A protein and the small-molecule ligand that binds it are described below.
Small molecule (SMILES): Cc1cn([C@H]2C[C@H](OP(=O)(O)O)[C@@H](COP(=O)(O)O)O2)c(=O)[nH]c1=O

Sequence of chain 1.A:
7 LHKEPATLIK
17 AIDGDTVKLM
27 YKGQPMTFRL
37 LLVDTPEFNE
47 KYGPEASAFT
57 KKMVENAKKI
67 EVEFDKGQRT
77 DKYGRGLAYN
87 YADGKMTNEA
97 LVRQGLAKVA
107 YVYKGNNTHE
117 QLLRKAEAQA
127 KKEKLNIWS

Binding-site contacts:
Ligand atom C2' contacts residue TYR109 of chain 1.A at 3.4 Å (hydrophobic).
Ligand atom C5M contacts residue ARG35 of chain 1.A at 3.8 Å.
Ligand atom P1 contacts residue TYR79 of chain 1.A at 3.6 Å.
Ligand atom O1P contacts residue TYR79 of chain 1.A at 3.6 Å (h-bond).
Ligand atom O6P contacts residue ARG35 of chain 1.A at 2.9 Å (salt-bridge).
Ligand atom O2 contacts residue ASP77 of chain 1.A at 3.9 Å.
Ligand atom O5' contacts residue ARG81 of chain 1.A at 3.0 Å (salt-bridge).
Ligand atom O2 contacts residue TYR109 of chain 1.A at 4.0 Å.
Ligand atom C6 contacts residue ARG81 of chain 1.A at 4.0 Å.
Ligand atom P2 contacts residue CA1 of chain 1.B at 4.1 Å.
Ligand atom N3 contacts residue LEU83 of chain 1.A at 3.8 Å.
Ligand atom C3' contacts residue TYR107 of chain 1.A at 3.9 Å (hydrophobic).
Ligand atom O3' contacts residue LYS78 of chain 1.A at 3.5 Å (salt-bridge).
Ligand atom P1 contacts residue LYS78 of chain 1.A at 3.8 Å.
Ligand atom O4P contacts residue ARG81 of chain 1.A at 2.8 Å (salt-bridge).
Ligand atom C2' contacts residue TYR107 of chain 1.A at 3.8 Å (hydrophobic).
Ligand atom C2 contacts residue ASP77 of chain 1.A at 4.0 Å.
Ligand atom C5 contacts residue TYR107 of chain 1.A at 4.0 Å (hydrophobic).
Ligand atom C5' contacts residue ARG81 of chain 1.A at 4.0 Å.
Ligand atom O5' contacts residue ARG35 of chain 1.A at 3.6 Å.
Ligand atom O6P contacts residue TYR107 of chain 1.A at 4.0 Å.
Ligand atom C5' contacts residue TYR107 of chain 1.A at 3.6 Å (hydrophobic).
Ligand atom C4' contacts residue ARG81 of chain 1.A at 3.8 Å.
Ligand atom C4 contacts residue TYR109 of chain 1.A at 3.6 Å (hydrophobic).
Ligand atom P2 contacts residue ARG81 of chain 1.A at 4.0 Å.
Ligand atom O1P contacts residue LYS78 of chain 1.A at 2.8 Å (salt-bridge).
Ligand atom C5M contacts residue TYR107 of chain 1.A at 3.7 Å (hydrophobic).
Ligand atom O4 contacts residue LEU37 of chain 1.A at 3.8 Å.
Ligand atom N3 contacts residue TYR109 of chain 1.A at 3.4 Å.
Ligand atom C2 contacts residue TYR109 of chain 1.A at 3.8 Å (hydrophobic).
Ligand atom O6P contacts residue CA1 of chain 1.B at 3.2 Å.
Ligand atom O4 contacts residue LEU83 of chain 1.A at 3.7 Å.
Ligand atom C4 contacts residue LEU83 of chain 1.A at 3.8 Å (hydrophobic).
Ligand atom O4' contacts residue ARG81 of chain 1.A at 3.0 Å (salt-bridge).
Ligand atom P2 contacts residue ARG35 of chain 1.A at 3.6 Å.
Ligand atom O6P contacts residue ASP40 of chain 1.A at 3.4 Å (salt-bridge).
Ligand atom O4 contacts residue TYR109 of chain 1.A at 3.8 Å.
Ligand atom O2P contacts residue TYR79 of chain 1.A at 2.6 Å (h-bond).
Ligand atom C1' contacts residue ARG81 of chain 1.A at 4.1 Å.
Ligand atom O4P contacts residue ARG35 of chain 1.A at 2.9 Å (salt-bridge).